Sequence of chain 1.A:
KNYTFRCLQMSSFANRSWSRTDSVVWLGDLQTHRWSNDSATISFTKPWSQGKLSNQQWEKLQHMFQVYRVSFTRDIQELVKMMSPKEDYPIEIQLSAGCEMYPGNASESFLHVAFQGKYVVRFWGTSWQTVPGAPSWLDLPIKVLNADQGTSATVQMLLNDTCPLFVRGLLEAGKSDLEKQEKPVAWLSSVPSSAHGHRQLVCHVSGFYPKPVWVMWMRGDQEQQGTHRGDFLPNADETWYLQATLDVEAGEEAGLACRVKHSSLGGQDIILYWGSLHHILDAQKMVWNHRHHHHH

The small molecule below binds the protein below.
Small molecule (SMILES): CC(=O)N[C@H]1[C@H](O[C@H]2[C@H](O)[C@@H](NC(C)=O)CO[C@@H]2CO)O[C@H](CO)[C@@H](O)[C@@H]1O

Binding-site contacts:
Ligand atom O7 contacts residue ASN20 of chain 1.A at 3.5 Å (h-bond).
Ligand atom C4 contacts residue ASN20 of chain 1.A at 4.2 Å.
Ligand atom C1 contacts residue ALA19 of chain 1.A at 4.1 Å (hydrophobic).
Ligand atom C6 contacts residue TRP23 of chain 1.A at 3.9 Å (hydrophobic).
Ligand atom C8 contacts residue ASN20 of chain 1.A at 4.4 Å.
Ligand atom C1 contacts residue TRP23 of chain 1.A at 3.6 Å (hydrophobic).
Ligand atom N2 contacts residue SER22 of chain 1.A at 4.1 Å.
Ligand atom C3 contacts residue ASN20 of chain 1.A at 3.8 Å.
Ligand atom C5 contacts residue ALA19 of chain 1.A at 4.2 Å (hydrophobic).
Ligand atom C7 contacts residue TRP23 of chain 1.A at 3.8 Å (hydrophobic).
Ligand atom C7 contacts residue SER22 of chain 1.A at 4.4 Å.
Ligand atom C8 contacts residue TRP23 of chain 1.A at 3.3 Å (hydrophobic).
Ligand atom C1 contacts residue ASN20 of chain 1.A at 1.4 Å.
Ligand atom O6 contacts residue ALA19 of chain 1.A at 3.7 Å.
Ligand atom O7 contacts residue TRP23 of chain 1.A at 4.0 Å.
Ligand atom O5 contacts residue ASN20 of chain 1.A at 2.3 Å (h-bond).
Ligand atom N2 contacts residue ASN20 of chain 1.A at 2.9 Å (h-bond).
Ligand atom C5 contacts residue ASN20 of chain 1.A at 3.7 Å.
Ligand atom N2 contacts residue TRP23 of chain 1.A at 4.5 Å.
Ligand atom C6 contacts residue ALA19 of chain 1.A at 3.9 Å (hydrophobic).
Ligand atom C8 contacts residue SER22 of chain 1.A at 3.9 Å.
Ligand atom O5 contacts residue TRP23 of chain 1.A at 3.7 Å.
Ligand atom C7 contacts residue ASN20 of chain 1.A at 3.3 Å.
Ligand atom O5 contacts residue ALA19 of chain 1.A at 3.3 Å.
Ligand atom C5 contacts residue TRP23 of chain 1.A at 3.7 Å (hydrophobic).
Ligand atom C2 contacts residue ASN20 of chain 1.A at 2.5 Å.